Binding-site contacts:
Ligand atom PA contacts residue ASP241 of chain 1.F at 3.4 Å.
Ligand atom O2P contacts residue GLY296 of chain 1.F at 3.9 Å.
Ligand atom CP contacts residue GLY275 of chain 1.F at 4.0 Å.
Ligand atom C3 contacts residue PHE140 of chain 1.F at 3.5 Å (hydrophobic).
Ligand atom O1A contacts residue ASP241 of chain 1.F at 4.0 Å.
Ligand atom O3A contacts residue HIS184 of chain 1.F at 3.6 Å.
Ligand atom O1B contacts residue PRO183 of chain 1.F at 3.5 Å.
Ligand atom O2P contacts residue LEU277 of chain 1.F at 4.0 Å.
Ligand atom PA contacts residue ARG239 of chain 1.F at 3.9 Å.
Ligand atom PB contacts residue HIS184 of chain 1.F at 3.7 Å.
Ligand atom O2B contacts residue TYR27 of chain 1.E at 2.8 Å (h-bond).
Ligand atom O1P contacts residue GLY295 of chain 1.F at 3.3 Å.
Ligand atom CP contacts residue GLY295 of chain 1.F at 3.6 Å.
Ligand atom OP contacts residue GLY295 of chain 1.F at 3.5 Å.
Ligand atom C5 contacts residue SER274 of chain 1.F at 4.1 Å.
Ligand atom O3A contacts residue ARG239 of chain 1.F at 3.2 Å (salt-bridge).
Ligand atom O2P contacts residue GLY275 of chain 1.F at 3.8 Å.
Ligand atom O2P contacts residue GLY295 of chain 1.F at 3.2 Å (h-bond).
Ligand atom O2B contacts residue ARG239 of chain 1.F at 3.7 Å.
Ligand atom P contacts residue GLY276 of chain 1.F at 3.5 Å.
Ligand atom OP contacts residue HIS144 of chain 1.F at 3.8 Å.
Ligand atom C4 contacts residue PHE140 of chain 1.F at 3.8 Å (hydrophobic).
Ligand atom O2 contacts residue ARG143 of chain 1.F at 2.7 Å.
Ligand atom O1P contacts residue GLY296 of chain 1.F at 2.6 Å (h-bond).
Ligand atom O3 contacts residue PHE140 of chain 1.F at 3.2 Å.
Ligand atom O2A contacts residue ARG239 of chain 1.F at 3.6 Å (salt-bridge).
Ligand atom C2 contacts residue ARG143 of chain 1.F at 3.8 Å.
Ligand atom O2P contacts residue GLY276 of chain 1.F at 2.9 Å (h-bond).
Ligand atom P contacts residue GLY295 of chain 1.F at 3.7 Å.
Ligand atom O2 contacts residue TYR27 of chain 1.E at 3.8 Å.
Ligand atom O2A contacts residue ASP241 of chain 1.F at 2.8 Å (salt-bridge).
Ligand atom O3A contacts residue ASP241 of chain 1.F at 3.4 Å (salt-bridge).
Ligand atom O2A contacts residue SER274 of chain 1.F at 4.0 Å.
Ligand atom O3P contacts residue GLY276 of chain 1.F at 3.1 Å (h-bond).
Ligand atom O1P contacts residue HIS144 of chain 1.F at 2.8 Å.
Ligand atom O1B contacts residue HIS184 of chain 1.F at 2.8 Å (h-bond).
Ligand atom PB contacts residue ARG239 of chain 1.F at 3.8 Å.
Ligand atom P contacts residue GLY296 of chain 1.F at 3.8 Å.
Ligand atom P contacts residue HIS144 of chain 1.F at 3.8 Å.
Ligand atom O1B contacts residue ARG239 of chain 1.F at 3.9 Å.

This protein binds this small molecule.
Small molecule (SMILES): O=P(O)(O)OC[C@H]1C[C@H](O[P](=O)(O)OP(=O)(O)O)[C@H](O)[C@@H]1O

Sequence of chain 1.E:
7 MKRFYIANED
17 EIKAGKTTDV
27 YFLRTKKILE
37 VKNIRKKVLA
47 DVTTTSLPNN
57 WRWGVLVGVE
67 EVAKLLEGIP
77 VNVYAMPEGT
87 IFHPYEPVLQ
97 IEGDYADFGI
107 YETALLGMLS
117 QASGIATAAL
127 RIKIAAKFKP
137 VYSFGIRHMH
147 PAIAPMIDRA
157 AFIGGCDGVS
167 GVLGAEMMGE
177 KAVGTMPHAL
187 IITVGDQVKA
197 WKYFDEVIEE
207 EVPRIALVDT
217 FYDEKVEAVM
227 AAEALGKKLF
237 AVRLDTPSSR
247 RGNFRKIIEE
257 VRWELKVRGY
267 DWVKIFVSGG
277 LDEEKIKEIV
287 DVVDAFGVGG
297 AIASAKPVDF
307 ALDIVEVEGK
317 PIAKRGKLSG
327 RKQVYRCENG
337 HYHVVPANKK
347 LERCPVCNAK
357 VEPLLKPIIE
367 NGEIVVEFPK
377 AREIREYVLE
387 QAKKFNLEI

Sequence of chain 1.F:
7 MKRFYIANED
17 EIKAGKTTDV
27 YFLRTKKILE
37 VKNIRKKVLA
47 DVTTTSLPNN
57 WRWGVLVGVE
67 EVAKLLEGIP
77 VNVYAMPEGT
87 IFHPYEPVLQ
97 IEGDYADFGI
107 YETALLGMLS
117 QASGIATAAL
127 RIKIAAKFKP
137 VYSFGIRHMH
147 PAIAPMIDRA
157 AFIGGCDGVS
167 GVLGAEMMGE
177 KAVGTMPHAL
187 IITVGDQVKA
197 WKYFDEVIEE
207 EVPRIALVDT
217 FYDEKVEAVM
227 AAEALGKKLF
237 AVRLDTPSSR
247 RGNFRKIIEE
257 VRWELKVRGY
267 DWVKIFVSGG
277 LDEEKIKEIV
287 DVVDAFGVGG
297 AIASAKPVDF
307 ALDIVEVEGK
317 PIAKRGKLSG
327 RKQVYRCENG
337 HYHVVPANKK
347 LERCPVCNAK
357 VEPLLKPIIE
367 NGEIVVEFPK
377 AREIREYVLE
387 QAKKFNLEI